A protein and the small-molecule ligand that binds it are described below.
Small molecule (SMILES): COCCN1CCN(S(=O)(=O)c2ccc(C=O)cc2)CC1

Sequence of chain 1.A:
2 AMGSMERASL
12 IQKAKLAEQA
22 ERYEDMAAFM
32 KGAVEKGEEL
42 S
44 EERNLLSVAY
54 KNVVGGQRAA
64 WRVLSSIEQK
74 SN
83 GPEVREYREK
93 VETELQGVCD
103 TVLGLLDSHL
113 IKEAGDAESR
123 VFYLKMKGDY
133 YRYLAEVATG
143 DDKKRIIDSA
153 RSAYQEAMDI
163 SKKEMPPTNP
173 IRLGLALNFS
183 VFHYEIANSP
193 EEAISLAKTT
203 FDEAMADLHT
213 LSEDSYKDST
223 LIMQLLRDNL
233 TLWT

Sequence of chain 1.B:
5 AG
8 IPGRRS

Binding-site contacts:
Ligand atom C20 contacts residue GLY176 of chain 1.A at 3.9 Å.
Ligand atom C19 contacts residue ILE173 of chain 1.A at 3.7 Å (hydrophobic).
Ligand atom C20 contacts residue ILE173 of chain 1.A at 3.5 Å (hydrophobic).
Ligand atom C16 contacts residue ASN47 of chain 1.A at 3.2 Å.
Ligand atom C05 contacts residue ILE8 of chain 1.B at 4.2 Å (hydrophobic).
Ligand atom C13 contacts residue ASN47 of chain 1.A at 2.7 Å.
Ligand atom C15 contacts residue ASN47 of chain 1.A at 3.9 Å.
Ligand atom C03 contacts residue LYS127 of chain 1.A at 3.6 Å.
Ligand atom C02 contacts residue ILE173 of chain 1.A at 4.1 Å (hydrophobic).
Ligand atom C19 contacts residue ILE224 of chain 1.A at 3.9 Å (hydrophobic).
Ligand atom C01 contacts residue LYS127 of chain 1.A at 1.4 Å.
Ligand atom O07 contacts residue ILE224 of chain 1.A at 3.5 Å.
Ligand atom C17 contacts residue ILE173 of chain 1.A at 4.0 Å (hydrophobic).
Ligand atom C10 contacts residue SER13 of chain 1.B at 3.8 Å.
Ligand atom O07 contacts residue PRO172 of chain 1.A at 3.8 Å.
Ligand atom C13 contacts residue CSO43 of chain 1.A at 2.9 Å.
Ligand atom C02 contacts residue ILE8 of chain 1.B at 3.9 Å (hydrophobic).
Ligand atom C02 contacts residue LYS127 of chain 1.A at 2.4 Å.
Ligand atom C12 contacts residue ASN47 of chain 1.A at 3.6 Å.
Ligand atom C20 contacts residue PRO172 of chain 1.A at 3.5 Å (hydrophobic).
Ligand atom C03 contacts residue ILE8 of chain 1.B at 3.4 Å (hydrophobic).
Ligand atom O14 contacts residue CSO43 of chain 1.A at 3.2 Å (h-bond).
Ligand atom O14 contacts residue ASN47 of chain 1.A at 3.7 Å.
Ligand atom C15 contacts residue CSO43 of chain 1.A at 4.2 Å.
Ligand atom C19 contacts residue LYS127 of chain 1.A at 4.1 Å.
Ligand atom O14 contacts residue SER13 of chain 1.B at 4.3 Å.
Ligand atom C10 contacts residue ASN47 of chain 1.A at 3.5 Å.
Ligand atom C12 contacts residue CSO43 of chain 1.A at 3.9 Å.
Ligand atom C15 contacts residue SER13 of chain 1.B at 3.2 Å.
Ligand atom C13 contacts residue SER13 of chain 1.B at 4.3 Å.
Ligand atom C20 contacts residue LYS127 of chain 1.A at 2.7 Å.
Ligand atom C15 contacts residue GLU44 of chain 1.A at 4.3 Å.
Ligand atom C09 contacts residue ASN47 of chain 1.A at 4.1 Å.
Ligand atom C01 contacts residue ILE8 of chain 1.B at 4.2 Å (hydrophobic).
Ligand atom C17 contacts residue ASN47 of chain 1.A at 4.4 Å.
Ligand atom C19 contacts residue ILE8 of chain 1.B at 4.1 Å (hydrophobic).
Ligand atom C20 contacts residue ILE8 of chain 1.B at 4.1 Å (hydrophobic).
Ligand atom N11 contacts residue ASN47 of chain 1.A at 3.5 Å (h-bond).
Ligand atom C19 contacts residue PRO172 of chain 1.A at 3.4 Å (hydrophobic).
Ligand atom C04 contacts residue ILE8 of chain 1.B at 3.9 Å (hydrophobic).